Sequence of chain 1.W:
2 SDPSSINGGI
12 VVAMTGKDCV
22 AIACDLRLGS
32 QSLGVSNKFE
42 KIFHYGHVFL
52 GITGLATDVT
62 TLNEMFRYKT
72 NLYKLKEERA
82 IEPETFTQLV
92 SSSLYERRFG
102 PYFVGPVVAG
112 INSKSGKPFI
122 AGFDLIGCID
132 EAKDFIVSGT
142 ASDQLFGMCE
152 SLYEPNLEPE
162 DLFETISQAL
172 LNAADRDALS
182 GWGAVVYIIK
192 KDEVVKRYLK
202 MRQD

Sequence of chain 1.V:
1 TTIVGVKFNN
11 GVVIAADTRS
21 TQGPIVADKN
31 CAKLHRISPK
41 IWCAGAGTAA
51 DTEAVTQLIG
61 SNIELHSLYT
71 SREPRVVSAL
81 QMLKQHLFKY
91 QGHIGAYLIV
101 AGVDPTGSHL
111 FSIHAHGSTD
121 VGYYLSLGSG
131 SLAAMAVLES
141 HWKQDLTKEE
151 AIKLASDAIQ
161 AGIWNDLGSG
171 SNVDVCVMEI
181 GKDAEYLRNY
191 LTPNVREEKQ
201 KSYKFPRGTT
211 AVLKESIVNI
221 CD

Sequence of chain 1.L:
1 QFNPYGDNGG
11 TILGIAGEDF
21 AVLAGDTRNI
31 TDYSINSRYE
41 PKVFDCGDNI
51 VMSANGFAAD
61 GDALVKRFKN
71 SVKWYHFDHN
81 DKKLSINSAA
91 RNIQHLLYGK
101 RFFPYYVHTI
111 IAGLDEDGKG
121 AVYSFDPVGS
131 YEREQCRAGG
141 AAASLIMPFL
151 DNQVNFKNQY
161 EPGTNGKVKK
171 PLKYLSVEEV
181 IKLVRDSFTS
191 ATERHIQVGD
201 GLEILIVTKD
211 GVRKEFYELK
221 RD

A protein and the small-molecule ligand that binds it are described below.
Small molecule (SMILES): COc1ccc(C[C@H](NC(=O)[C@H](C)NC(=O)CN2CCOCC2)C(=O)N[C@@H](Cc2ccccc2)[C@@H](O)[C@H](C)CO)cc1

Binding-site contacts:
Ligand atom C1 contacts residue GLY45 of chain 1.V at 3.5 Å.
Ligand atom O39 contacts residue ALA49 of chain 1.V at 3.2 Å (h-bond).
Ligand atom C4 contacts residue ALA49 of chain 1.V at 3.5 Å (hydrophobic).
Ligand atom N22 contacts residue GLY47 of chain 1.V at 2.9 Å (h-bond).
Ligand atom C2 contacts residue THR52 of chain 1.V at 3.5 Å.
Ligand atom C27 contacts residue THR21 of chain 1.V at 3.6 Å.
Ligand atom C30 contacts residue ASP125 of chain 1.W at 3.7 Å.
Ligand atom C6 contacts residue THR1 of chain 1.V at 3.7 Å.
Ligand atom C23 contacts residue GLY47 of chain 1.V at 3.7 Å.
Ligand atom C38 contacts residue SER20 of chain 1.V at 3.7 Å.
Ligand atom C33 contacts residue THR48 of chain 1.V at 3.6 Å.
Ligand atom C10 contacts residue GLY168 of chain 1.V at 3.5 Å.
Ligand atom O21 contacts residue THR1 of chain 1.V at 2.4 Å (h-bond).
Ligand atom O13 contacts residue THR1 of chain 1.V at 3.2 Å (h-bond).
Ligand atom N28 contacts residue ASP125 of chain 1.W at 3.2 Å (salt-bridge).
Ligand atom N25 contacts residue THR21 of chain 1.V at 2.9 Å (h-bond).
Ligand atom C8 contacts residue THR1 of chain 1.V at 2.3 Å.
Ligand atom O13 contacts residue GLY168 of chain 1.V at 3.7 Å.
Ligand atom C24 contacts residue THR21 of chain 1.V at 3.8 Å.
Ligand atom C9 contacts residue THR1 of chain 1.V at 1.4 Å.
Ligand atom C10 contacts residue THR1 of chain 1.V at 1.5 Å.
Ligand atom O13 contacts residue THR21 of chain 1.V at 3.3 Å (h-bond).
Ligand atom C24 contacts residue GLY47 of chain 1.V at 3.5 Å.
Ligand atom C12 contacts residue THR1 of chain 1.V at 2.5 Å.
Ligand atom O49 contacts residue SER20 of chain 1.V at 3.1 Å (h-bond).
Ligand atom C7 contacts residue THR1 of chain 1.V at 2.6 Å.
Ligand atom C40 contacts residue THR21 of chain 1.V at 3.7 Å.
Ligand atom C1 contacts residue THR52 of chain 1.V at 3.7 Å.
Ligand atom C11 contacts residue GLY168 of chain 1.V at 3.1 Å.
Ligand atom C26 contacts residue THR21 of chain 1.V at 3.7 Å.
Ligand atom O49 contacts residue THR21 of chain 1.V at 3.2 Å (h-bond).
Ligand atom C7 contacts residue GLY47 of chain 1.V at 3.5 Å.
Ligand atom O21 contacts residue GLY47 of chain 1.V at 3.0 Å (h-bond).
Ligand atom O37 contacts residue GLN22 of chain 1.V at 3.6 Å.
Ligand atom C42 contacts residue GLY47 of chain 1.V at 3.5 Å.
Ligand atom C5 contacts residue ALA49 of chain 1.V at 3.7 Å (hydrophobic).
Ligand atom C11 contacts residue ARG19 of chain 1.V at 3.4 Å.
Ligand atom C11 contacts residue THR1 of chain 1.V at 2.5 Å.
Ligand atom N22 contacts residue THR1 of chain 1.V at 3.6 Å.
Ligand atom C36 contacts residue LEU126 of chain 1.W at 3.6 Å (hydrophobic).